This small molecule binds to this protein.
Small molecule (SMILES): O=c1ccn([C@@H]2O[C@H](CO[P](=O)(O)O[P](=O)(O)O[C@H]3O[C@H](CO)[C@@H](O)[C@H](O)[C@H]3O)[C@@H](O)[C@H]2O)c(=O)[nH]1

Sequence of chain 2.A:
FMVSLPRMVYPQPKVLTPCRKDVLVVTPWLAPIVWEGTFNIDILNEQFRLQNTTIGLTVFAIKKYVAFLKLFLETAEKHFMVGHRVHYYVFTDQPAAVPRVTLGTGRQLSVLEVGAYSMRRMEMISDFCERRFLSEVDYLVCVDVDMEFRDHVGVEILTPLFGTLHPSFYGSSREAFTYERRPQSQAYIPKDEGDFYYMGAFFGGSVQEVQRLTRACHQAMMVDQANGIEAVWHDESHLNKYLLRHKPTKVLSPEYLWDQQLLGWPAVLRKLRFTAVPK

Binding-site contacts:
Ligand atom C2' contacts residue DA81 of chain 2.C at 3.3 Å.
Ligand atom O2B contacts residue MN1 of chain 2.B at 2.3 Å.
Ligand atom O2A contacts residue LYS289 of chain 2.A at 3.4 Å.
Ligand atom O4' contacts residue ARG131 of chain 2.A at 3.0 Å (salt-bridge).
Ligand atom PB contacts residue MN1 of chain 2.B at 3.4 Å.
Ligand atom O3' contacts residue GLU246 of chain 2.A at 2.6 Å (salt-bridge).
Ligand atom O2B contacts residue LYS289 of chain 2.A at 3.0 Å (salt-bridge).
Ligand atom O2A contacts residue TYR69 of chain 2.A at 2.6 Å (h-bond).
Ligand atom O1A contacts residue ASP156 of chain 2.A at 3.0 Å (salt-bridge).
Ligand atom O4 contacts residue TYR69 of chain 2.A at 3.5 Å.
Ligand atom C5 contacts residue TYR69 of chain 2.A at 3.6 Å (hydrophobic).
Ligand atom O3' contacts residue ALA211 of chain 2.A at 3.1 Å (h-bond).
Ligand atom O3C contacts residue VAL155 of chain 2.A at 3.1 Å (h-bond).
Ligand atom O2' contacts residue MET209 of chain 2.A at 3.6 Å.
Ligand atom O2 contacts residue TYR69 of chain 2.A at 3.6 Å.
Ligand atom C4 contacts residue TYR69 of chain 2.A at 3.3 Å (hydrophobic).
Ligand atom O3C contacts residue ASP156 of chain 2.A at 3.0 Å (salt-bridge).
Ligand atom O4' contacts residue ALA211 of chain 2.A at 3.4 Å (h-bond).
Ligand atom O1A contacts residue MN1 of chain 2.B at 2.2 Å.
Ligand atom O2 contacts residue ILE66 of chain 2.A at 2.9 Å (h-bond).
Ligand atom O3' contacts residue MET209 of chain 2.A at 3.0 Å.
Ligand atom C5C contacts residue ASP154 of chain 2.A at 3.5 Å.
Ligand atom O4' contacts residue GLY210 of chain 2.A at 3.3 Å.
Ligand atom C2C contacts residue PHE64 of chain 2.A at 3.4 Å (hydrophobic).
Ligand atom O2C contacts residue PHE64 of chain 2.A at 2.6 Å (h-bond).
Ligand atom O2' contacts residue DA81 of chain 2.C at 2.7 Å (h-bond).
Ligand atom C6' contacts residue ASP245 of chain 2.A at 3.6 Å.
Ligand atom O3' contacts residue GLY210 of chain 2.A at 2.8 Å (h-bond).
Ligand atom O2B contacts residue ASP156 of chain 2.A at 3.6 Å (salt-bridge).
Ligand atom O4' contacts residue ASP154 of chain 2.A at 3.0 Å (salt-bridge).
Ligand atom PA contacts residue MN1 of chain 2.B at 3.5 Å.
Ligand atom N3 contacts residue TYR69 of chain 2.A at 3.3 Å.
Ligand atom O3C contacts residue ASP154 of chain 2.A at 3.3 Å.
Ligand atom C2' contacts residue GLU246 of chain 2.A at 3.5 Å.
Ligand atom O1B contacts residue DA81 of chain 2.C at 3.0 Å (h-bond).
Ligand atom O2 contacts residue PHE64 of chain 2.A at 3.4 Å (h-bond).
Ligand atom O6' contacts residue ASP245 of chain 2.A at 2.6 Å (salt-bridge).
Ligand atom O1A contacts residue ASP154 of chain 2.A at 3.4 Å (salt-bridge).
Ligand atom O2C contacts residue VAL155 of chain 2.A at 3.5 Å.
Ligand atom N3 contacts residue ILE66 of chain 2.A at 2.8 Å (h-bond).